The protein below binds the small molecule below.
Small molecule (SMILES): C/C(=C\[C@H](C)C(=O)C[C@H](O)CC1CC(=O)NC(=O)C1)[C@@H]1OC(=O)/C=C/CC/C=C\C=C\[C@@H]1C

Binding-site contacts:
Ligand atom C22 contacts residue SPD1 of chain 1.FH at 4.2 Å.
Ligand atom C4 contacts residue PHE55 of chain 1.CC at 3.7 Å (hydrophobic).
Ligand atom C7 contacts residue PHE55 of chain 1.CC at 4.4 Å (hydrophobic).
Ligand atom C4 contacts residue ILE54 of chain 1.CC at 4.2 Å (hydrophobic).
Ligand atom C5 contacts residue PHE55 of chain 1.CC at 3.2 Å (hydrophobic).
Ligand atom C23 contacts residue PRO53 of chain 1.CC at 3.8 Å (hydrophobic).
Ligand atom C11 contacts residue LYS58 of chain 1.CC at 4.0 Å.
Ligand atom C5 contacts residue ILE54 of chain 1.CC at 4.2 Å (hydrophobic).
Ligand atom C24 contacts residue PRO53 of chain 1.CC at 4.2 Å (hydrophobic).
Ligand atom C12 contacts residue LYS58 of chain 1.CC at 4.4 Å.
Ligand atom O4 contacts residue MLZ52 of chain 1.CC at 3.5 Å (h-bond).
Ligand atom C7 contacts residue LYS58 of chain 1.CC at 3.1 Å.
Ligand atom C6 contacts residue LYS58 of chain 1.CC at 3.5 Å.
Ligand atom C10 contacts residue LYS58 of chain 1.CC at 3.2 Å.
Ligand atom C8 contacts residue LYS58 of chain 1.CC at 2.5 Å.
Ligand atom O contacts residue LYS58 of chain 1.CC at 4.1 Å.
Ligand atom C9 contacts residue LYS58 of chain 1.CC at 3.3 Å.
Ligand atom C3 contacts residue PHE55 of chain 1.CC at 4.1 Å (hydrophobic).
Ligand atom C25 contacts residue LYS58 of chain 1.CC at 3.6 Å.
Ligand atom O1 contacts residue LYS58 of chain 1.CC at 2.8 Å (salt-bridge).
Ligand atom C6 contacts residue PHE55 of chain 1.CC at 3.0 Å (hydrophobic).
Ligand atom N contacts residue SPD1 of chain 1.FH at 4.3 Å.
Ligand atom C25 contacts residue PHE55 of chain 1.CC at 3.7 Å (hydrophobic).
Ligand atom O3 contacts residue SPD1 of chain 1.FH at 3.2 Å (h-bond).
Ligand atom O4 contacts residue PRO53 of chain 1.CC at 3.4 Å.

Sequence of chain 1.CC:
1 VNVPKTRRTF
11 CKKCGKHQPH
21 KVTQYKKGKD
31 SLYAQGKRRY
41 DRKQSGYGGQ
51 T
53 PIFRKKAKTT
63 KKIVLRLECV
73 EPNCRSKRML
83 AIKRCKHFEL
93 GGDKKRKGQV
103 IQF